Binding-site contacts:
Ligand atom F10 contacts residue PRO375 of chain 1.A at 3.1 Å.
Ligand atom C1 contacts residue TRP312 of chain 1.A at 2.8 Å (hydrophobic).
Ligand atom C9 contacts residue ALA378 of chain 1.A at 3.8 Å (hydrophobic).
Ligand atom C4 contacts residue ALA378 of chain 1.A at 4.1 Å (hydrophobic).
Ligand atom C1 contacts residue PHE315 of chain 1.A at 2.6 Å (hydrophobic).
Ligand atom C1 contacts residue LEU370 of chain 1.A at 4.3 Å (hydrophobic).
Ligand atom C6 contacts residue PRO383 of chain 1.A at 4.4 Å (hydrophobic).
Ligand atom C2 contacts residue PHE315 of chain 1.A at 3.3 Å (hydrophobic).
Ligand atom C8 contacts residue PRO383 of chain 1.A at 3.9 Å (hydrophobic).
Ligand atom C3 contacts residue PHE315 of chain 1.A at 3.9 Å (hydrophobic).
Ligand atom C9 contacts residue TYR379 of chain 1.A at 4.5 Å (hydrophobic).
Ligand atom N7 contacts residue PHE315 of chain 1.A at 4.0 Å.
Ligand atom C5 contacts residue PHE315 of chain 1.A at 4.0 Å (hydrophobic).
Ligand atom C2 contacts residue TRP312 of chain 1.A at 3.4 Å (hydrophobic).
Ligand atom C9 contacts residue PRO383 of chain 1.A at 4.2 Å (hydrophobic).
Ligand atom C4 contacts residue PHE315 of chain 1.A at 4.2 Å (hydrophobic).
Ligand atom C4 contacts residue TYR379 of chain 1.A at 3.8 Å (hydrophobic).
Ligand atom N7 contacts residue VAL368 of chain 1.A at 3.9 Å.
Ligand atom C6 contacts residue TRP312 of chain 1.A at 3.7 Å (hydrophobic).
Ligand atom C3 contacts residue PRO375 of chain 1.A at 4.1 Å (hydrophobic).
Ligand atom C9 contacts residue VAL368 of chain 1.A at 4.3 Å (hydrophobic).
Ligand atom C6 contacts residue PHE315 of chain 1.A at 3.5 Å (hydrophobic).
Ligand atom C4 contacts residue PRO375 of chain 1.A at 3.9 Å (hydrophobic).
Ligand atom N7 contacts residue TRP312 of chain 1.A at 4.2 Å.
Ligand atom C5 contacts residue PRO383 of chain 1.A at 4.5 Å (hydrophobic).
Ligand atom N7 contacts residue PRO383 of chain 1.A at 4.0 Å.
Ligand atom C2 contacts residue LEU370 of chain 1.A at 4.2 Å (hydrophobic).
Ligand atom C8 contacts residue VAL368 of chain 1.A at 3.4 Å (hydrophobic).

The protein below binds the small molecule below.
Small molecule (SMILES): Fc1ccc2[nH]ccc2c1

Sequence of chain 1.A:
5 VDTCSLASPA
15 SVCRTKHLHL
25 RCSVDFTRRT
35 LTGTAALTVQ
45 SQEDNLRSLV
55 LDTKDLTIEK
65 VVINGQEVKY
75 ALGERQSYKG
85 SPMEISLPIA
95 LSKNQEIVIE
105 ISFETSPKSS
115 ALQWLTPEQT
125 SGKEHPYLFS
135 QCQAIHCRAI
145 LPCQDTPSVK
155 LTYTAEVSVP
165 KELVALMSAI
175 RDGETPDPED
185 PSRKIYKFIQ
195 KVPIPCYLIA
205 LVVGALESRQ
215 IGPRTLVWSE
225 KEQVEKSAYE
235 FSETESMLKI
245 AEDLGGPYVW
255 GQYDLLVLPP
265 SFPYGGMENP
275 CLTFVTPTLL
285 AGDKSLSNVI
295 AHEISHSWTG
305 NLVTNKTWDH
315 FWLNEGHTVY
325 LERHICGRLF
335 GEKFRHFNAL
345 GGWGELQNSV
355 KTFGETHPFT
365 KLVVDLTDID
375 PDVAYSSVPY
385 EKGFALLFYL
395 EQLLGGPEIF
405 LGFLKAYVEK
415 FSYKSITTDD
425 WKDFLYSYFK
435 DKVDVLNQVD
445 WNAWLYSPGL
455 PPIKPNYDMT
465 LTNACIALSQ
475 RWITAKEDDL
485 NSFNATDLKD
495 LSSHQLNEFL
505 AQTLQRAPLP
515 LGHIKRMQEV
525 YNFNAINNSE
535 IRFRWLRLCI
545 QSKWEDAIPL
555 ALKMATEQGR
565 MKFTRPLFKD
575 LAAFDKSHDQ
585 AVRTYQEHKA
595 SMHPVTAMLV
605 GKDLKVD